Sequence of chain 3.A:
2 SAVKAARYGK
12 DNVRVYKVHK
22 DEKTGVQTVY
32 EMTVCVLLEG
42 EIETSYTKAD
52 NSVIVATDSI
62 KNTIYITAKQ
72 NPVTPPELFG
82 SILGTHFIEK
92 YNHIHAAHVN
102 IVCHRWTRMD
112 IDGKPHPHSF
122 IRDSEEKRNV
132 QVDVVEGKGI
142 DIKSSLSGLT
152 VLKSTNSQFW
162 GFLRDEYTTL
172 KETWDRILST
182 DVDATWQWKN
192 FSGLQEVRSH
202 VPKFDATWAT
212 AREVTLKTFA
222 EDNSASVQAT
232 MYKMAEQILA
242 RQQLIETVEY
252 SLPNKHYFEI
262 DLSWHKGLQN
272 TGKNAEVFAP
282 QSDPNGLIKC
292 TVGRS

Binding-site contacts:
Ligand atom N9 contacts residue ARG177 of chain 4.A at 3.9 Å.
Ligand atom N8 contacts residue LEU171 of chain 4.A at 3.8 Å.
Ligand atom N7 contacts residue ALA57 of chain 3.A at 3.4 Å.
Ligand atom N8 contacts residue OXY1 of chain 4.D at 3.5 Å (h-bond).
Ligand atom C2 contacts residue PHE160 of chain 4.A at 3.7 Å (hydrophobic).
Ligand atom O6 contacts residue GLN229 of chain 4.A at 2.9 Å (h-bond).
Ligand atom C2 contacts residue GLN229 of chain 4.A at 3.9 Å.
Ligand atom N8 contacts residue ASP59 of chain 3.A at 3.9 Å.
Ligand atom O2 contacts residue GLN229 of chain 4.A at 3.8 Å.
Ligand atom O6 contacts residue ILE55 of chain 3.A at 3.5 Å.
Ligand atom C5 contacts residue PHE160 of chain 4.A at 3.4 Å (hydrophobic).
Ligand atom C4 contacts residue PHE160 of chain 4.A at 3.3 Å (hydrophobic).
Ligand atom C4 contacts residue OXY1 of chain 4.D at 3.2 Å.
Ligand atom O2 contacts residue PHE160 of chain 4.A at 3.9 Å.
Ligand atom C2 contacts residue ASN255 of chain 4.A at 3.9 Å.
Ligand atom N9 contacts residue OXY1 of chain 4.D at 3.4 Å (h-bond).
Ligand atom C6 contacts residue GLN229 of chain 4.A at 3.7 Å.
Ligand atom N9 contacts residue PHE160 of chain 4.A at 3.4 Å.
Ligand atom N7 contacts residue THR58 of chain 3.A at 2.7 Å (h-bond).
Ligand atom O6 contacts residue TYR9 of chain 3.A at 3.8 Å.
Ligand atom O6 contacts residue THR58 of chain 3.A at 3.8 Å.
Ligand atom N3 contacts residue ARG177 of chain 4.A at 3.0 Å (salt-bridge).
Ligand atom N3 contacts residue OXY1 of chain 4.D at 3.8 Å.
Ligand atom N3 contacts residue ASN255 of chain 4.A at 3.4 Å (h-bond).
Ligand atom N1 contacts residue PHE160 of chain 4.A at 3.6 Å.
Ligand atom N8 contacts residue ALA57 of chain 3.A at 3.7 Å.
Ligand atom C6 contacts residue PHE160 of chain 4.A at 3.5 Å (hydrophobic).
Ligand atom C4 contacts residue ASN255 of chain 4.A at 3.9 Å.
Ligand atom O2 contacts residue ARG177 of chain 4.A at 2.9 Å (salt-bridge).
Ligand atom N3 contacts residue PHE160 of chain 4.A at 3.7 Å.
Ligand atom N7 contacts residue PHE160 of chain 4.A at 3.6 Å.
Ligand atom N1 contacts residue GLN229 of chain 4.A at 3.0 Å (h-bond).
Ligand atom N7 contacts residue OXY1 of chain 4.D at 3.6 Å (h-bond).
Ligand atom N8 contacts residue THR58 of chain 3.A at 3.3 Å (h-bond).
Ligand atom C2 contacts residue ARG177 of chain 4.A at 3.6 Å.
Ligand atom C4 contacts residue ARG177 of chain 4.A at 3.8 Å.
Ligand atom C5 contacts residue OXY1 of chain 4.D at 3.4 Å.
Ligand atom N8 contacts residue PHE160 of chain 4.A at 3.6 Å.
Ligand atom O2 contacts residue SER227 of chain 4.A at 3.6 Å.
Ligand atom O2 contacts residue VAL228 of chain 4.A at 2.9 Å (h-bond).

This small molecule binds to this protein.
Small molecule (SMILES): O=c1[nH]c(=O)c2nn[nH]c2[nH]1

Sequence of chain 4.A:
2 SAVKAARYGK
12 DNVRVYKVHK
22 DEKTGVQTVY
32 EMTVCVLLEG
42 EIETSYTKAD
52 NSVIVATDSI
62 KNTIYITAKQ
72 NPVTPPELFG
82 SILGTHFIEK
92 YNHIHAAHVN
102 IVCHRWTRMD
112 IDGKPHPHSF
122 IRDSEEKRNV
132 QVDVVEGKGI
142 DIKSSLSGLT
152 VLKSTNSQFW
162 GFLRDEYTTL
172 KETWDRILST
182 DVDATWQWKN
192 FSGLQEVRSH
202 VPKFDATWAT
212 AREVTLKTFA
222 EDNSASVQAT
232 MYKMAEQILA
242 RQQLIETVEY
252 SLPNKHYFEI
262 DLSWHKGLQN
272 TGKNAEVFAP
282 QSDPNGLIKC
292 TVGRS